Sequence of chain 1.A:
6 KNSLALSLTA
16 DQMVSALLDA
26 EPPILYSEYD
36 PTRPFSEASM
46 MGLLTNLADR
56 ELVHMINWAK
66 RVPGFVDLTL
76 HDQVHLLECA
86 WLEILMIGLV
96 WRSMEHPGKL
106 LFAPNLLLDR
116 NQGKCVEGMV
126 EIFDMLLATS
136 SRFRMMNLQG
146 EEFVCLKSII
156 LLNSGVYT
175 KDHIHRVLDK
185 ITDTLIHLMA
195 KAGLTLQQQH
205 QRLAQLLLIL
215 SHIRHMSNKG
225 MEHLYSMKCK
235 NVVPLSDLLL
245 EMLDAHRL

The protein below binds the small molecule below.
Small molecule (SMILES): CCN(c1ccc(OC)cc1)S(=O)(=O)[C@H]1C[C@H]2O[C@@H]1C(c1ccc(O)cc1)=C2c1ccc(O)cc1

Binding-site contacts:
Ligand atom C10 contacts residue PHE107 of chain 1.A at 3.9 Å (hydrophobic).
Ligand atom O04 contacts residue ILE127 of chain 1.A at 3.6 Å.
Ligand atom C06 contacts residue ALA53 of chain 1.A at 3.9 Å (hydrophobic).
Ligand atom O02 contacts residue ARG97 of chain 1.A at 3.2 Å (salt-bridge).
Ligand atom C01 contacts residue ALA53 of chain 1.A at 3.5 Å (hydrophobic).
Ligand atom C13 contacts residue GLU56 of chain 1.A at 3.4 Å.
Ligand atom C12 contacts residue ALA53 of chain 1.A at 4.0 Å (hydrophobic).
Ligand atom C02 contacts residue THR50 of chain 1.A at 3.7 Å.
Ligand atom C26 contacts residue PHE128 of chain 1.A at 3.6 Å (hydrophobic).
Ligand atom C16 contacts residue PHE107 of chain 1.A at 3.8 Å (hydrophobic).
Ligand atom C26 contacts residue MET124 of chain 1.A at 3.6 Å (hydrophobic).
Ligand atom S01 contacts residue MET91 of chain 1.A at 3.9 Å.
Ligand atom O02 contacts residue GLU56 of chain 1.A at 2.6 Å (salt-bridge).
Ligand atom C03 contacts residue LEU228 of chain 1.A at 3.7 Å (hydrophobic).
Ligand atom C04 contacts residue LEU49 of chain 1.A at 3.7 Å (hydrophobic).
Ligand atom O05 contacts residue MET91 of chain 1.A at 3.4 Å.
Ligand atom O04 contacts residue GLY224 of chain 1.A at 3.5 Å.
Ligand atom C21 contacts residue MET124 of chain 1.A at 3.0 Å (hydrophobic).
Ligand atom C03 contacts residue THR50 of chain 1.A at 3.6 Å.
Ligand atom C02 contacts residue LEU228 of chain 1.A at 4.0 Å (hydrophobic).
Ligand atom N01 contacts residue ILE127 of chain 1.A at 4.0 Å.
Ligand atom C14 contacts residue GLU56 of chain 1.A at 3.4 Å.
Ligand atom O01 contacts residue LEU243 of chain 1.A at 3.2 Å.
Ligand atom C03 contacts residue LEU49 of chain 1.A at 4.0 Å (hydrophobic).
Ligand atom C09 contacts residue PHE107 of chain 1.A at 3.9 Å (hydrophobic).
Ligand atom O01 contacts residue THR50 of chain 1.A at 3.1 Å.
Ligand atom O04 contacts residue MET91 of chain 1.A at 3.4 Å.
Ligand atom C15 contacts residue LEU90 of chain 1.A at 3.8 Å (hydrophobic).
Ligand atom O03 contacts residue LEU49 of chain 1.A at 3.6 Å.
Ligand atom C26 contacts residue LEU131 of chain 1.A at 3.8 Å (hydrophobic).
Ligand atom C20 contacts residue LEU131 of chain 1.A at 3.9 Å (hydrophobic).
Ligand atom O05 contacts residue ILE127 of chain 1.A at 3.7 Å.
Ligand atom O02 contacts residue LEU90 of chain 1.A at 3.8 Å.
Ligand atom O05 contacts residue LEU131 of chain 1.A at 3.3 Å.
Ligand atom C04 contacts residue LEU228 of chain 1.A at 3.8 Å (hydrophobic).
Ligand atom C26 contacts residue ILE127 of chain 1.A at 3.9 Å (hydrophobic).
Ligand atom C14 contacts residue LEU90 of chain 1.A at 4.0 Å (hydrophobic).
Ligand atom C19 contacts residue MET124 of chain 1.A at 4.0 Å (hydrophobic).
Ligand atom S01 contacts residue ILE127 of chain 1.A at 3.7 Å.
Ligand atom C13 contacts residue ALA53 of chain 1.A at 3.9 Å (hydrophobic).